Sequence of chain 2.A:
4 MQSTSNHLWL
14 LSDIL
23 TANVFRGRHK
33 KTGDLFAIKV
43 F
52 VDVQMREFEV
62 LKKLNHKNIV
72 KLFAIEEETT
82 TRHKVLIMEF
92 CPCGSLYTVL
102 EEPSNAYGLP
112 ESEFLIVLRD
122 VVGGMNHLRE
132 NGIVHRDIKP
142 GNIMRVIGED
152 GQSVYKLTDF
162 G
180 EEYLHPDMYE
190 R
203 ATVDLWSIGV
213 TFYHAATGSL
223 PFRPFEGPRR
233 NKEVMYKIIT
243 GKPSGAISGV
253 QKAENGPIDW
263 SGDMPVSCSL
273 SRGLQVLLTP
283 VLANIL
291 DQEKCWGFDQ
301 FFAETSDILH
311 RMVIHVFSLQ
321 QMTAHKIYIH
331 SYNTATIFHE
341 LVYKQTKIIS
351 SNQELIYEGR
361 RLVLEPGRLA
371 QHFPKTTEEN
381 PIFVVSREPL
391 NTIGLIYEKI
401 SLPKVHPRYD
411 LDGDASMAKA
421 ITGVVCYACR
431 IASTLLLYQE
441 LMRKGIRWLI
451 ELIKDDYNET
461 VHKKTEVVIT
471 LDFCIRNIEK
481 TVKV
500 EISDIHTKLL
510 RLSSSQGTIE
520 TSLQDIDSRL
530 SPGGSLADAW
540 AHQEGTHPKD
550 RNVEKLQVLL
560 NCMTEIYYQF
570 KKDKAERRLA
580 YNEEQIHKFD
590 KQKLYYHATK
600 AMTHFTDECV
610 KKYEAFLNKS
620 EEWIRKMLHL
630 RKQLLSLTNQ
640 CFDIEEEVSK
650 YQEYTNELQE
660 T

Binding-site contacts:
Ligand atom CAM contacts residue GLU90 of chain 2.A at 3.9 Å.
Ligand atom CAL contacts residue LEU18 of chain 2.A at 4.1 Å (hydrophobic).
Ligand atom CAJ contacts residue PRO93 of chain 2.A at 3.9 Å (hydrophobic).
Ligand atom CAJ contacts residue LEU18 of chain 2.A at 4.1 Å (hydrophobic).
Ligand atom CAI contacts residue LEU18 of chain 2.A at 4.0 Å (hydrophobic).
Ligand atom OAV contacts residue THR159 of chain 2.A at 3.9 Å.
Ligand atom CAQ contacts residue LEU18 of chain 2.A at 3.8 Å (hydrophobic).
Ligand atom NAA contacts residue PHE91 of chain 2.A at 3.8 Å.
Ligand atom OAT contacts residue LEU18 of chain 2.A at 3.8 Å.
Ligand atom CAK contacts residue GLY95 of chain 2.A at 4.1 Å.
Ligand atom OAU contacts residue THR159 of chain 2.A at 4.0 Å.
Ligand atom CAR contacts residue MET145 of chain 2.A at 3.8 Å (hydrophobic).
Ligand atom CAM contacts residue ALA39 of chain 2.A at 4.0 Å (hydrophobic).
Ligand atom OAS contacts residue CYS92 of chain 2.A at 2.9 Å (h-bond).
Ligand atom NAB contacts residue VAL71 of chain 2.A at 4.3 Å.
Ligand atom NAB contacts residue CYS92 of chain 2.A at 3.5 Å (h-bond).
Ligand atom OAS contacts residue GLY95 of chain 2.A at 4.2 Å.
Ligand atom CAM contacts residue CYS92 of chain 2.A at 3.8 Å (hydrophobic).
Ligand atom CAI contacts residue GLY95 of chain 2.A at 3.7 Å.
Ligand atom NAB contacts residue GLU90 of chain 2.A at 2.5 Å (salt-bridge).
Ligand atom OAS contacts residue PHE91 of chain 2.A at 3.5 Å.
Ligand atom NAA contacts residue CYS92 of chain 2.A at 3.1 Å (h-bond).
Ligand atom OAU contacts residue MET89 of chain 2.A at 3.7 Å.
Ligand atom CAN contacts residue MET145 of chain 2.A at 4.0 Å (hydrophobic).
Ligand atom CAH contacts residue LEU18 of chain 2.A at 4.0 Å (hydrophobic).
Ligand atom CAE contacts residue THR99 of chain 2.A at 3.6 Å.
Ligand atom OAS contacts residue LEU18 of chain 2.A at 4.0 Å.
Ligand atom CAL contacts residue CYS92 of chain 2.A at 3.6 Å (hydrophobic).
Ligand atom CAL contacts residue PHE91 of chain 2.A at 4.2 Å (hydrophobic).
Ligand atom CAR contacts residue THR159 of chain 2.A at 4.2 Å.
Ligand atom OAV contacts residue MET145 of chain 2.A at 3.4 Å.
Ligand atom OAU contacts residue GLU90 of chain 2.A at 4.1 Å.
Ligand atom CAH contacts residue GLY95 of chain 2.A at 4.0 Å.
Ligand atom CAJ contacts residue CYS92 of chain 2.A at 3.9 Å (hydrophobic).
Ligand atom CAI contacts residue CYS92 of chain 2.A at 3.7 Å (hydrophobic).
Ligand atom CAO contacts residue MET145 of chain 2.A at 3.7 Å (hydrophobic).
Ligand atom NAB contacts residue PHE91 of chain 2.A at 3.7 Å.
Ligand atom OAU contacts residue VAL71 of chain 2.A at 4.0 Å.
Ligand atom NAB contacts residue ALA39 of chain 2.A at 3.6 Å.
Ligand atom CAJ contacts residue GLY95 of chain 2.A at 3.7 Å.

A small-molecule ligand and the protein it binds are described below.
Small molecule (SMILES): CC(C)c1ccc2oc3nc(N)c(C(=O)O)cc3c(=O)c2c1